Binding-site contacts:
Ligand atom O43 contacts residue SER150 of chain 1.A at 1.9 Å (h-bond).
Ligand atom C9 contacts residue ALA167 of chain 1.A at 3.6 Å (hydrophobic).
Ligand atom N34 contacts residue SER150 of chain 1.A at 3.3 Å (h-bond).
Ligand atom O23 contacts residue ALA168 of chain 1.A at 2.9 Å (h-bond).
Ligand atom C37 contacts residue PHE165 of chain 1.A at 3.8 Å (hydrophobic).
Ligand atom C21 contacts residue CYS170 of chain 1.A at 3.7 Å (hydrophobic).
Ligand atom O42 contacts residue SER149 of chain 1.A at 3.3 Å (h-bond).
Ligand atom C40 contacts residue ALA168 of chain 1.A at 3.8 Å (hydrophobic).
Ligand atom O42 contacts residue GLY148 of chain 1.A at 3.3 Å (h-bond).
Ligand atom O42 contacts residue SER150 of chain 1.A at 2.4 Å (h-bond).
Ligand atom C15 contacts residue CYS170 of chain 1.A at 3.4 Å (hydrophobic).
Ligand atom C8 contacts residue ARG134 of chain 1.A at 3.5 Å.
Ligand atom O13 contacts residue VAL169 of chain 1.A at 3.3 Å.
Ligand atom N34 contacts residue ARG166 of chain 1.A at 2.9 Å (salt-bridge).
Ligand atom C37 contacts residue SER150 of chain 1.A at 3.8 Å.
Ligand atom C26 contacts residue ALA167 of chain 1.A at 3.8 Å (hydrophobic).
Ligand atom N34 contacts residue HIS68 of chain 1.A at 3.4 Å (h-bond).
Ligand atom C7 contacts residue ARG134 of chain 1.A at 3.7 Å.
Ligand atom C40 contacts residue PHE165 of chain 1.A at 3.4 Å (hydrophobic).
Ligand atom C31 contacts residue ALA167 of chain 1.A at 3.6 Å (hydrophobic).
Ligand atom C41 contacts residue ILE143 of chain 1.A at 3.4 Å (hydrophobic).
Ligand atom C1 contacts residue ALA168 of chain 1.A at 3.3 Å (hydrophobic).
Ligand atom C30 contacts residue ARG166 of chain 1.A at 3.5 Å.
Ligand atom C22 contacts residue ALA167 of chain 1.A at 3.7 Å (hydrophobic).
Ligand atom N3 contacts residue ALA168 of chain 1.A at 2.8 Å (h-bond).
Ligand atom O43 contacts residue HIS68 of chain 1.A at 2.8 Å (h-bond).
Ligand atom C27 contacts residue HIS68 of chain 1.A at 3.4 Å.
Ligand atom C32 contacts residue ARG166 of chain 1.A at 3.6 Å.
Ligand atom C27 contacts residue ARG166 of chain 1.A at 3.6 Å.
Ligand atom O13 contacts residue CYS170 of chain 1.A at 3.1 Å (h-bond).
Ligand atom C35 contacts residue SER150 of chain 1.A at 2.7 Å.
Ligand atom N16 contacts residue ALA168 of chain 1.A at 2.9 Å (h-bond).
Ligand atom C32 contacts residue HIS68 of chain 1.A at 3.7 Å.
Ligand atom C26 contacts residue ARG166 of chain 1.A at 3.2 Å.
Ligand atom O13 contacts residue ALA168 of chain 1.A at 3.1 Å (h-bond).
Ligand atom C31 contacts residue ARG166 of chain 1.A at 3.6 Å.
Ligand atom B36 contacts residue HIS68 of chain 1.A at 3.6 Å.
Ligand atom B36 contacts residue SER150 of chain 1.A at 1.4 Å.
Ligand atom O23 contacts residue ALA167 of chain 1.A at 3.1 Å.
Ligand atom C30 contacts residue HIS68 of chain 1.A at 3.7 Å.

This small molecule binds to this protein.
Small molecule (SMILES): CN(C[C@@H](NC(=O)N[C@H](C(=O)N1C[C@H]2[C@@H]([C@H]1C(=O)N[C@@H](CC1CCC1)B(O)O)C2(C)C)C(C)(C)C)C(C)(C)C)S(C)(=O)=O

Sequence of chain 1.A:
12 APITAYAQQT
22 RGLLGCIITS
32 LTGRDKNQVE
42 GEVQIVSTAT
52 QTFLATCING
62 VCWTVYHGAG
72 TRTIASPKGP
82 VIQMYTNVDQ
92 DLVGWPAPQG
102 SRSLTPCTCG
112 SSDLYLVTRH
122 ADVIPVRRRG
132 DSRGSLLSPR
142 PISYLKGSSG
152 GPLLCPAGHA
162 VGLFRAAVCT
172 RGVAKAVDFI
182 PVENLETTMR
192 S